Binding-site contacts:
Ligand atom OAP contacts residue SER250 of chain 1.D at 4.0 Å.
Ligand atom N4P contacts residue LEU151 of chain 1.D at 3.6 Å.
Ligand atom O9P contacts residue ILE252 of chain 1.D at 3.9 Å.
Ligand atom O5P contacts residue GLY251 of chain 1.D at 4.1 Å.
Ligand atom O5P contacts residue HIS351 of chain 1.D at 3.8 Å.
Ligand atom CDP contacts residue ALA237 of chain 1.D at 3.9 Å (hydrophobic).
Ligand atom O2A contacts residue ALA246 of chain 1.D at 3.9 Å.
Ligand atom N8P contacts residue SER250 of chain 1.D at 3.0 Å (h-bond).
Ligand atom CEP contacts residue PHE238 of chain 1.D at 4.0 Å (hydrophobic).
Ligand atom CCP contacts residue ALA246 of chain 1.D at 3.4 Å (hydrophobic).
Ligand atom C7P contacts residue HIS159 of chain 1.D at 3.9 Å.
Ligand atom C6P contacts residue SER250 of chain 1.D at 3.9 Å.
Ligand atom C3P contacts residue HIS351 of chain 1.D at 3.2 Å.
Ligand atom O5P contacts residue ALA321 of chain 1.D at 3.4 Å (h-bond).
Ligand atom CDP contacts residue ALA246 of chain 1.D at 3.8 Å (hydrophobic).
Ligand atom C5P contacts residue HIS351 of chain 1.D at 4.1 Å.
Ligand atom C6P contacts residue GLY251 of chain 1.D at 3.8 Å.
Ligand atom O9P contacts residue LEU151 of chain 1.D at 3.8 Å.
Ligand atom C9P contacts residue PHE238 of chain 1.D at 4.1 Å (hydrophobic).
Ligand atom OAP contacts residue GLY251 of chain 1.D at 3.9 Å.
Ligand atom C7P contacts residue PHE322 of chain 1.D at 3.9 Å (hydrophobic).
Ligand atom N8P contacts residue PHE238 of chain 1.D at 4.1 Å.
Ligand atom O3A contacts residue ALA246 of chain 1.D at 4.0 Å.
Ligand atom S1P contacts residue PHE322 of chain 1.D at 4.0 Å.
Ligand atom C6P contacts residue LEU151 of chain 1.D at 4.0 Å (hydrophobic).
Ligand atom S1P contacts residue ALA321 of chain 1.D at 3.6 Å.
Ligand atom C2P contacts residue MET160 of chain 1.D at 3.4 Å (hydrophobic).
Ligand atom C5P contacts residue GLY251 of chain 1.D at 4.0 Å.
Ligand atom S1P contacts residue MET160 of chain 1.D at 4.1 Å.
Ligand atom O5P contacts residue SER250 of chain 1.D at 3.6 Å.
Ligand atom C7P contacts residue SER250 of chain 1.D at 3.8 Å.
Ligand atom CAP contacts residue SER250 of chain 1.D at 3.7 Å.
Ligand atom S1P contacts residue CSX90 of chain 1.D at 3.7 Å.
Ligand atom O9P contacts residue HIS159 of chain 1.D at 3.9 Å.
Ligand atom N4P contacts residue HIS351 of chain 1.D at 3.9 Å.
Ligand atom S1P contacts residue MET291 of chain 1.D at 3.5 Å.
Ligand atom CDP contacts residue PHE238 of chain 1.D at 3.4 Å (hydrophobic).
Ligand atom C2P contacts residue PHE322 of chain 1.D at 4.0 Å (hydrophobic).
Ligand atom OAP contacts residue ILE252 of chain 1.D at 3.9 Å.
Ligand atom C9P contacts residue SER250 of chain 1.D at 3.8 Å.

Sequence of chain 1.D:
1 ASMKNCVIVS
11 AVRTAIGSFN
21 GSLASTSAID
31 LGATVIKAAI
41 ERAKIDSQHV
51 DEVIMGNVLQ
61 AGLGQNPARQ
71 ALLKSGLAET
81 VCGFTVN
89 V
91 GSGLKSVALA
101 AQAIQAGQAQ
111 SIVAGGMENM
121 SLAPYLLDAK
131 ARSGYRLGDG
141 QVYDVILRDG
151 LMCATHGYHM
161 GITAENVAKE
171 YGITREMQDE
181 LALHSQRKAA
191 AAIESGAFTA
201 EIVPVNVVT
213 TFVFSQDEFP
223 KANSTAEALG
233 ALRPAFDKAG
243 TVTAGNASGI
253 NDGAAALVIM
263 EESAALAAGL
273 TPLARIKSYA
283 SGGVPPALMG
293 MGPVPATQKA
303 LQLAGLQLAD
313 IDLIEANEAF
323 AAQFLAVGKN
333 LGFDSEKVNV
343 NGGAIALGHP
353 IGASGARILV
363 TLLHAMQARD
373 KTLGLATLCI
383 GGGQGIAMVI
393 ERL

A small-molecule ligand and the protein it binds are described below.
Small molecule (SMILES): CC(C)(COP(=O)(O)OP(=O)(O)O)[C@H](O)C(=O)NCCC(=O)NCCS